This small molecule binds to this protein.
Small molecule (SMILES): CC(=O)N[C@@H]1[C@@H](O)[C@H](O)[C@@H](CO)O[C@H]1O

Sequence of chain 1.E:
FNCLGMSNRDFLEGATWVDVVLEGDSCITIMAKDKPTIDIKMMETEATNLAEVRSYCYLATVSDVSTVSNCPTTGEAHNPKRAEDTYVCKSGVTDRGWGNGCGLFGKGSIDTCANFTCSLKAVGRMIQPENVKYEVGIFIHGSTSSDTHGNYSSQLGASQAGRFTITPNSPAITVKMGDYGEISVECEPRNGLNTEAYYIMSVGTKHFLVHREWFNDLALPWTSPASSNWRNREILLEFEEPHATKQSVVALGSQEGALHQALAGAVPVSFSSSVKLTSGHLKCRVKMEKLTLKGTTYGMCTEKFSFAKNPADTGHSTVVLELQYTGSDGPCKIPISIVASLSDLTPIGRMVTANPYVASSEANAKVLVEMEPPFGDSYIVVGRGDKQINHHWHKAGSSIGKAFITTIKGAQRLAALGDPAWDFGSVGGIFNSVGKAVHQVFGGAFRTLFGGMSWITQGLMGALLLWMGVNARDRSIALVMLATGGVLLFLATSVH

Binding-site contacts:
Ligand atom O5 contacts residue SER157 of chain 1.E at 3.9 Å.
Ligand atom C3 contacts residue ASN154 of chain 1.E at 3.8 Å.
Ligand atom C4 contacts residue ASN154 of chain 1.E at 4.2 Å.
Ligand atom C8 contacts residue ASN154 of chain 1.E at 4.0 Å.
Ligand atom C7 contacts residue ASN154 of chain 1.E at 3.6 Å.
Ligand atom C5 contacts residue ASN154 of chain 1.E at 3.6 Å.
Ligand atom C1 contacts residue SER157 of chain 1.E at 4.2 Å.
Ligand atom N2 contacts residue ASN154 of chain 1.E at 2.9 Å (h-bond).
Ligand atom C2 contacts residue ASN154 of chain 1.E at 2.5 Å.
Ligand atom C1 contacts residue SER156 of chain 1.E at 4.5 Å.
Ligand atom O7 contacts residue ASN154 of chain 1.E at 4.0 Å.
Ligand atom C1 contacts residue ASN154 of chain 1.E at 1.4 Å.
Ligand atom O5 contacts residue ASN154 of chain 1.E at 2.4 Å (h-bond).